Sequence of chain 1.B:
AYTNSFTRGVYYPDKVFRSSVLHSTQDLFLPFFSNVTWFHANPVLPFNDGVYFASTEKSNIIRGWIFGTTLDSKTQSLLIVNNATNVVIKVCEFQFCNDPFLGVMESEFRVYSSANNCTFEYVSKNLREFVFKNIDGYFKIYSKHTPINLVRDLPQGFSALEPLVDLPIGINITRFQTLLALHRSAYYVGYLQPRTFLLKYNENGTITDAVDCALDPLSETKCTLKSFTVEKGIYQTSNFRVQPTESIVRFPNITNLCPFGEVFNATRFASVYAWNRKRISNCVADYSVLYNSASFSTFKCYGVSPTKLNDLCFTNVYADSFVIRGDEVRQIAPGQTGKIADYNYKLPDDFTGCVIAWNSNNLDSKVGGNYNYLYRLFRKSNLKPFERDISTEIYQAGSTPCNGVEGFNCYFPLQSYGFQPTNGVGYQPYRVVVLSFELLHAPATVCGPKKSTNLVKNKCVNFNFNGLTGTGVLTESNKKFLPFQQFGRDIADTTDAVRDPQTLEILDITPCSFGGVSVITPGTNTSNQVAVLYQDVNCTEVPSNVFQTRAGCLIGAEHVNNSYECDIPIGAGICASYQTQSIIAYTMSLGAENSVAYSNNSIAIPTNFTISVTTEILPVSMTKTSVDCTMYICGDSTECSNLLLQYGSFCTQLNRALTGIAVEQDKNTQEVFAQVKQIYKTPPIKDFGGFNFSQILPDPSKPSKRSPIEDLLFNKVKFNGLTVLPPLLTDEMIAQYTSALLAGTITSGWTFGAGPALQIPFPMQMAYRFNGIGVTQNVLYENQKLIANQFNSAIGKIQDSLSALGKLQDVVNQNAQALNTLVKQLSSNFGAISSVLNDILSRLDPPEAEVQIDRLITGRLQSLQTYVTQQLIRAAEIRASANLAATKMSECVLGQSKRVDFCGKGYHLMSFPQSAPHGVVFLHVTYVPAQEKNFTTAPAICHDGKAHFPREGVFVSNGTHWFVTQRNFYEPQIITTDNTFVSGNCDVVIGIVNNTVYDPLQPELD

Binding-site contacts:
Ligand atom C7 contacts residue ASN657 of chain 1.B at 3.6 Å.
Ligand atom N2 contacts residue ASN657 of chain 1.B at 2.9 Å (h-bond).
Ligand atom C5 contacts residue ASN657 of chain 1.B at 3.7 Å.
Ligand atom O7 contacts residue ASN657 of chain 1.B at 3.8 Å.
Ligand atom C2 contacts residue ASN657 of chain 1.B at 2.4 Å.
Ligand atom C4 contacts residue ASN657 of chain 1.B at 4.2 Å.
Ligand atom O5 contacts residue ASN657 of chain 1.B at 2.4 Å (h-bond).
Ligand atom C1 contacts residue ASN657 of chain 1.B at 1.4 Å.
Ligand atom C8 contacts residue HIS655 of chain 1.B at 4.2 Å.
Ligand atom C3 contacts residue ASN657 of chain 1.B at 3.8 Å.

The small molecule below binds the protein below.
Small molecule (SMILES): CC(=O)N[C@@H]1[C@@H](O)[C@H](O)[C@@H](CO)O[C@H]1O